Sequence of chain 2.A:
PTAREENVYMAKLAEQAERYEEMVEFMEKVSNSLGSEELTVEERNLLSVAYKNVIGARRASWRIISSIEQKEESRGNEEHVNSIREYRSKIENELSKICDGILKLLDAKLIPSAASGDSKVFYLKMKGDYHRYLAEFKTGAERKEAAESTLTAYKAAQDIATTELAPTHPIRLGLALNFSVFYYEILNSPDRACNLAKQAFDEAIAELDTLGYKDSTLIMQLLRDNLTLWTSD

Binding-site contacts:
Ligand atom CA contacts residue GLU189 of chain 2.A at 2.9 Å.
Ligand atom P contacts residue ARG63 of chain 2.A at 3.2 Å.
Ligand atom CG contacts residue ASN233 of chain 2.A at 3.6 Å.
Ligand atom O contacts residue LYS129 of chain 2.A at 2.9 Å (salt-bridge).
Ligand atom CB contacts residue ASN233 of chain 2.A at 3.6 Å.
Ligand atom CA contacts residue ASN182 of chain 2.A at 3.4 Å.
Ligand atom O contacts residue ASN182 of chain 2.A at 3.0 Å (h-bond).
Ligand atom NE2 contacts residue ARG67 of chain 2.A at 3.2 Å (salt-bridge).
Ligand atom CB contacts residue GLU189 of chain 2.A at 3.2 Å.
Ligand atom N contacts residue ASN182 of chain 2.A at 3.1 Å (h-bond).
Ligand atom N contacts residue GLU189 of chain 2.A at 2.5 Å (salt-bridge).
Ligand atom O1P contacts residue ARG136 of chain 2.A at 3.0 Å (salt-bridge).
Ligand atom O contacts residue VAL185 of chain 2.A at 3.4 Å.
Ligand atom O contacts residue GLU189 of chain 2.A at 3.7 Å.
Ligand atom OG contacts residue GLU189 of chain 2.A at 2.7 Å (salt-bridge).
Ligand atom OG contacts residue TRP237 of chain 2.A at 2.7 Å (h-bond).
Ligand atom O contacts residue ASN233 of chain 2.A at 2.8 Å (h-bond).
Ligand atom CD2 contacts residue ASN233 of chain 2.A at 3.0 Å.
Ligand atom P contacts residue ARG136 of chain 2.A at 3.7 Å.
Ligand atom CB contacts residue ASN182 of chain 2.A at 3.1 Å.
Ligand atom CE2 contacts residue ASP232 of chain 2.A at 3.6 Å.
Ligand atom C contacts residue GLU189 of chain 2.A at 2.8 Å.
Ligand atom OXT contacts residue FSC1 of chain 2.C at 3.6 Å.
Ligand atom O3P contacts residue LYS56 of chain 2.A at 3.0 Å (salt-bridge).
Ligand atom O2P contacts residue ARG136 of chain 2.A at 2.7 Å (salt-bridge).
Ligand atom O contacts residue LEU181 of chain 2.A at 3.3 Å.
Ligand atom CA contacts residue LEU181 of chain 2.A at 3.6 Å (hydrophobic).
Ligand atom CA contacts residue GLU189 of chain 2.A at 3.5 Å.
Ligand atom CG contacts residue ARG67 of chain 2.A at 3.1 Å.
Ligand atom N contacts residue ASN233 of chain 2.A at 3.0 Å (h-bond).
Ligand atom O1P contacts residue ARG63 of chain 2.A at 3.1 Å (salt-bridge).
Ligand atom CB contacts residue ASN233 of chain 2.A at 3.5 Å.
Ligand atom C contacts residue ASN233 of chain 2.A at 3.7 Å.
Ligand atom CB contacts residue ARG67 of chain 2.A at 3.6 Å.
Ligand atom CG1 contacts residue GLY178 of chain 2.A at 3.6 Å.
Ligand atom CB contacts residue TRP237 of chain 2.A at 3.7 Å (hydrophobic).
Ligand atom O2P contacts residue TYR137 of chain 2.A at 2.6 Å (h-bond).
Ligand atom CG2 contacts residue FSC1 of chain 2.C at 3.5 Å.
Ligand atom O3P contacts residue ARG63 of chain 2.A at 2.4 Å (salt-bridge).
Ligand atom C contacts residue LEU181 of chain 2.A at 3.7 Å (hydrophobic).

A small-molecule ligand and the protein it binds are described below.
Small molecule (SMILES): CC(C)[C@H](NC(=O)[C@@H](NC(=O)[C@H](Cc1ccc(O)cc1)NC(=O)[C@H](CO)NC(=O)[C@@H](N)CCC(N)=O)[C@@H](C)OP(=O)(O)O)C(=O)O